Sequence of chain 1.B:
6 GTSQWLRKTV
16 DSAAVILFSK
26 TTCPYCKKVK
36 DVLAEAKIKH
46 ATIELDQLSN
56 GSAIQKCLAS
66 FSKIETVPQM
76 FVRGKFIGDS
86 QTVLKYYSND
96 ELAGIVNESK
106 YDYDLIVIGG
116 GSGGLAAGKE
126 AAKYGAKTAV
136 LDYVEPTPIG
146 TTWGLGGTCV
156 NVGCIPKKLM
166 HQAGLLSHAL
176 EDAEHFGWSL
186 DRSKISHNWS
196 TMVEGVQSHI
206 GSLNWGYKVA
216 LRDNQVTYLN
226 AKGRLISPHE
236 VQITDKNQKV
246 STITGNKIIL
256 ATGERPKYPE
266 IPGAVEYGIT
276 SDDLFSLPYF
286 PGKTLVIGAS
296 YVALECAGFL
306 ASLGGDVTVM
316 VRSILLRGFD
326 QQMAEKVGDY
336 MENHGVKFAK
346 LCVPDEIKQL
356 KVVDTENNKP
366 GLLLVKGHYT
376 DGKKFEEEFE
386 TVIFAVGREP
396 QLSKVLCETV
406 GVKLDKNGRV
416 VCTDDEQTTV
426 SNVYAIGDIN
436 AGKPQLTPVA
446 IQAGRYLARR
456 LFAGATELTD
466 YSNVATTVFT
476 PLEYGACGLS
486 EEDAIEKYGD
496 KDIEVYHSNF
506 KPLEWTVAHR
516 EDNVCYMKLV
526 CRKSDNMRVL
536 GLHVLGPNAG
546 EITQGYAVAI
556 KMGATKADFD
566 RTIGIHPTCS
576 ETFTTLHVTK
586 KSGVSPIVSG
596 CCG

This protein binds this small molecule.
Small molecule (SMILES): C[C@@H]1[C@H]2C[C@@H](C[C@H]1NCc1cn([C@@H]3OC[C@@H](O)[C@H](O)[C@H]3O)c3ccccc13)C2(C)C

Binding-site contacts:
Ligand atom C1A contacts residue GLY483 of chain 1.B at 3.7 Å.
Ligand atom O13 contacts residue PRO439 of chain 1.B at 3.8 Å.
Ligand atom C17 contacts residue GLY323 of chain 1.B at 3.8 Å.
Ligand atom C12 contacts residue GLY323 of chain 1.B at 3.4 Å.
Ligand atom C1M contacts residue LYS438 of chain 1.B at 3.8 Å.
Ligand atom C1O contacts residue GLY483 of chain 1.B at 3.4 Å.
Ligand atom C1I contacts residue PRO439 of chain 1.B at 3.7 Å (hydrophobic).
Ligand atom O13 contacts residue GLY437 of chain 1.B at 3.1 Å.
Ligand atom O12 contacts residue GLY437 of chain 1.B at 2.7 Å (h-bond).
Ligand atom O1 contacts residue PRO439 of chain 1.B at 3.8 Å.
Ligand atom C1E contacts residue PHE324 of chain 1.B at 3.5 Å (hydrophobic).
Ligand atom C1F contacts residue GLY323 of chain 1.B at 4.0 Å.
Ligand atom C19 contacts residue ASP325 of chain 1.B at 3.7 Å.
Ligand atom C1K contacts residue LYS438 of chain 1.B at 3.8 Å.
Ligand atom C19 contacts residue PHE324 of chain 1.B at 3.9 Å (hydrophobic).
Ligand atom C1M contacts residue GLY437 of chain 1.B at 3.3 Å.
Ligand atom C1O contacts residue VAL469 of chain 1.B at 3.4 Å (hydrophobic).
Ligand atom C1K contacts residue GLY437 of chain 1.B at 3.5 Å.
Ligand atom C18 contacts residue ALA481 of chain 1.B at 3.9 Å (hydrophobic).
Ligand atom C1F contacts residue ARG322 of chain 1.B at 3.1 Å.
Ligand atom O contacts residue GLN440 of chain 1.B at 4.0 Å.
Ligand atom C19 contacts residue HIS538 of chain 1.B at 3.4 Å.
Ligand atom C1 contacts residue THR471 of chain 1.B at 3.7 Å.
Ligand atom C1M contacts residue PRO439 of chain 1.B at 3.6 Å (hydrophobic).
Ligand atom O13 contacts residue ARG414 of chain 1.B at 3.4 Å (salt-bridge).
Ligand atom C1N contacts residue PRO439 of chain 1.B at 3.9 Å (hydrophobic).
Ligand atom C14 contacts residue ALA481 of chain 1.B at 3.5 Å (hydrophobic).
Ligand atom C1 contacts residue PHE324 of chain 1.B at 3.6 Å (hydrophobic).
Ligand atom C1E contacts residue ARG322 of chain 1.B at 3.9 Å.
Ligand atom C19 contacts residue TYR479 of chain 1.B at 3.7 Å (hydrophobic).
Ligand atom N contacts residue THR471 of chain 1.B at 3.5 Å.
Ligand atom C1F contacts residue PHE324 of chain 1.B at 3.8 Å (hydrophobic).
Ligand atom C18 contacts residue TYR479 of chain 1.B at 3.8 Å (hydrophobic).
Ligand atom C12 contacts residue PHE324 of chain 1.B at 3.8 Å (hydrophobic).
Ligand atom C1G contacts residue ARG322 of chain 1.B at 4.0 Å.
Ligand atom O13 contacts residue LYS438 of chain 1.B at 2.7 Å (salt-bridge).
Ligand atom C1A contacts residue LEU484 of chain 1.B at 3.8 Å (hydrophobic).
Ligand atom C18 contacts residue PHE324 of chain 1.B at 3.4 Å (hydrophobic).
Ligand atom C19 contacts residue SER485 of chain 1.B at 3.7 Å.
Ligand atom C1O contacts residue CYS482 of chain 1.B at 4.0 Å (hydrophobic).